This small molecule binds to this protein.
Small molecule (SMILES): CC(=O)N[C@H]1[C@H](O[C@H]2[C@H](O)[C@@H](NC(C)=O)CO[C@@H]2CO)O[C@H](CO)[C@@H](O[C@@H]2O[C@H](CO)[C@@H](O)[C@H](O)[C@@H]2O)[C@@H]1O

Sequence of chain 1.B:
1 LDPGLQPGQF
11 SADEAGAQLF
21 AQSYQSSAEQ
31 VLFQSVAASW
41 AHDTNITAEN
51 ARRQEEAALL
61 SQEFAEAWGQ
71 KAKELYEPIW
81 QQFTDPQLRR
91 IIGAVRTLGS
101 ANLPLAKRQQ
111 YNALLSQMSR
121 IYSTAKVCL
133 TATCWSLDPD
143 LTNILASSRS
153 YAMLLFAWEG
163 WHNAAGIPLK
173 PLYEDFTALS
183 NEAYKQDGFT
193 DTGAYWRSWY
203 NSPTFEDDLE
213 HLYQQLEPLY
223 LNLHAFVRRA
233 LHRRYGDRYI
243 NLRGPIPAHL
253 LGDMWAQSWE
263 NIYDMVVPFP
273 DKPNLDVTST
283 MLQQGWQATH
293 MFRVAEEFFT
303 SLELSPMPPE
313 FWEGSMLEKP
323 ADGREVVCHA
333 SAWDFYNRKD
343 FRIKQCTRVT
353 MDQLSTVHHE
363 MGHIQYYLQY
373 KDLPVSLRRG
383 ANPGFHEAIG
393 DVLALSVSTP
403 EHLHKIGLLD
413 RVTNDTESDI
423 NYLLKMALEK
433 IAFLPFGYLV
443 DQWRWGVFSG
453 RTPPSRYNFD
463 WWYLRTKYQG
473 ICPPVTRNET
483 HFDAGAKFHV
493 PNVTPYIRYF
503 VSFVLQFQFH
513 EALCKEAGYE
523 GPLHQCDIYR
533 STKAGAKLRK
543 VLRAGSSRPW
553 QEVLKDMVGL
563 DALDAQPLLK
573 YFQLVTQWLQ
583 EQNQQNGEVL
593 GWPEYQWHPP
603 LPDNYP

Binding-site contacts:
Ligand atom C3 contacts residue GLU522 of chain 1.B at 3.3 Å.
Ligand atom C3 contacts residue PRO524 of chain 1.B at 3.9 Å (hydrophobic).
Ligand atom O6 contacts residue GLU522 of chain 1.B at 3.6 Å.
Ligand atom O3 contacts residue PRO524 of chain 1.B at 3.9 Å.
Ligand atom O4 contacts residue GLU522 of chain 1.B at 3.8 Å.
Ligand atom C1 contacts residue GLN527 of chain 1.B at 3.6 Å.
Ligand atom C4 contacts residue ASN416 of chain 1.B at 4.2 Å.
Ligand atom C7 contacts residue ASN416 of chain 1.B at 3.2 Å.
Ligand atom C7 contacts residue GLN527 of chain 1.B at 3.8 Å.
Ligand atom C2 contacts residue GLU522 of chain 1.B at 4.4 Å.
Ligand atom C2 contacts residue PRO524 of chain 1.B at 4.4 Å (hydrophobic).
Ligand atom O5 contacts residue GLY523 of chain 1.B at 4.2 Å.
Ligand atom C3 contacts residue ASN416 of chain 1.B at 3.7 Å.
Ligand atom N2 contacts residue GLN527 of chain 1.B at 2.8 Å (h-bond).
Ligand atom C8 contacts residue ASN416 of chain 1.B at 4.4 Å.
Ligand atom O5 contacts residue GLU522 of chain 1.B at 3.6 Å.
Ligand atom O6 contacts residue GLY523 of chain 1.B at 3.5 Å (h-bond).
Ligand atom O3 contacts residue GLU522 of chain 1.B at 3.5 Å (salt-bridge).
Ligand atom C4 contacts residue GLU522 of chain 1.B at 4.2 Å.
Ligand atom C4 contacts residue GLU522 of chain 1.B at 3.8 Å.
Ligand atom C5 contacts residue ASN416 of chain 1.B at 3.6 Å.
Ligand atom C2 contacts residue ASN416 of chain 1.B at 2.3 Å.
Ligand atom N2 contacts residue ASN416 of chain 1.B at 2.8 Å (h-bond).
Ligand atom O4 contacts residue PRO524 of chain 1.B at 3.5 Å.
Ligand atom O5 contacts residue ASN416 of chain 1.B at 2.3 Å (h-bond).
Ligand atom C2 contacts residue GLN527 of chain 1.B at 3.5 Å.
Ligand atom C8 contacts residue GLU403 of chain 1.B at 3.6 Å.
Ligand atom O7 contacts residue ASN416 of chain 1.B at 3.2 Å (h-bond).
Ligand atom O7 contacts residue GLU403 of chain 1.B at 4.5 Å.
Ligand atom C8 contacts residue GLN527 of chain 1.B at 3.8 Å.
Ligand atom C1 contacts residue ASN416 of chain 1.B at 1.4 Å.
Ligand atom C1 contacts residue GLU522 of chain 1.B at 3.6 Å.
Ligand atom O4 contacts residue GLU522 of chain 1.B at 4.3 Å.
Ligand atom O5 contacts residue PRO524 of chain 1.B at 4.5 Å.
Ligand atom C5 contacts residue GLU522 of chain 1.B at 3.8 Å.
Ligand atom C4 contacts residue PRO524 of chain 1.B at 4.3 Å (hydrophobic).
Ligand atom O3 contacts residue GLN527 of chain 1.B at 4.0 Å.
Ligand atom C1 contacts residue PRO524 of chain 1.B at 4.3 Å (hydrophobic).
Ligand atom C3 contacts residue GLN527 of chain 1.B at 3.4 Å.
Ligand atom O7 contacts residue PRO524 of chain 1.B at 3.8 Å.